This small molecule binds to this protein.
Small molecule (SMILES): CN(C)C[C@H]1[C@H]2CC[C@](c3ccccc3)(C2)[C@H]1O

Sequence of chain 1.A:
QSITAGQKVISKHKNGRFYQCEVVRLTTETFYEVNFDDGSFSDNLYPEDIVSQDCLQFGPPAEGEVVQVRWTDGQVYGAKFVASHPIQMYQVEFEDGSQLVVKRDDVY

Binding-site contacts:
Ligand atom C13 contacts residue TYR81 of chain 1.A at 4.1 Å (hydrophobic).
Ligand atom C4 contacts residue ASP42 of chain 1.A at 4.1 Å.
Ligand atom C9 contacts residue TYR81 of chain 1.A at 4.2 Å (hydrophobic).
Ligand atom C16 contacts residue TRP75 of chain 1.A at 4.0 Å (hydrophobic).
Ligand atom C4 contacts residue PHE40 of chain 1.A at 4.4 Å (hydrophobic).
Ligand atom C5 contacts residue ASP42 of chain 1.A at 4.0 Å.
Ligand atom C17 contacts residue SER46 of chain 1.A at 4.4 Å.
Ligand atom C11 contacts residue SER44 of chain 1.A at 3.7 Å.
Ligand atom C17 contacts residue PHE45 of chain 1.A at 3.5 Å (hydrophobic).
Ligand atom C10 contacts residue SER44 of chain 1.A at 3.2 Å.
Ligand atom C6 contacts residue ASP42 of chain 1.A at 3.6 Å.
Ligand atom C3 contacts residue ASP42 of chain 1.A at 4.3 Å.
Ligand atom C11 contacts residue PHE40 of chain 1.A at 3.9 Å (hydrophobic).
Ligand atom C12 contacts residue TRP75 of chain 1.A at 3.6 Å (hydrophobic).
Ligand atom O1 contacts residue SER44 of chain 1.A at 3.0 Å (h-bond).
Ligand atom C15 contacts residue TYR81 of chain 1.A at 3.7 Å (hydrophobic).
Ligand atom C13 contacts residue TRP75 of chain 1.A at 3.7 Å (hydrophobic).
Ligand atom C4 contacts residue TYR81 of chain 1.A at 3.9 Å (hydrophobic).
Ligand atom C3 contacts residue PHE40 of chain 1.A at 3.8 Å (hydrophobic).
Ligand atom C7 contacts residue ASP42 of chain 1.A at 3.4 Å.
Ligand atom C10 contacts residue PHE40 of chain 1.A at 4.0 Å (hydrophobic).
Ligand atom C10 contacts residue ASP42 of chain 1.A at 3.4 Å.
Ligand atom C8 contacts residue TYR81 of chain 1.A at 3.9 Å (hydrophobic).
Ligand atom C5 contacts residue ASP41 of chain 1.A at 4.5 Å.
Ligand atom C8 contacts residue PHE40 of chain 1.A at 4.4 Å (hydrophobic).
Ligand atom C9 contacts residue ASP42 of chain 1.A at 4.1 Å.
Ligand atom C4 contacts residue GLY82 of chain 1.A at 4.5 Å.
Ligand atom C4 contacts residue ASP41 of chain 1.A at 4.1 Å.
Ligand atom C16 contacts residue SER44 of chain 1.A at 3.9 Å.
Ligand atom C17 contacts residue SER44 of chain 1.A at 3.2 Å.
Ligand atom C18 contacts residue SER44 of chain 1.A at 3.7 Å.
Ligand atom C17 contacts residue PHE40 of chain 1.A at 4.0 Å (hydrophobic).
Ligand atom C8 contacts residue ASP42 of chain 1.A at 3.8 Å.
Ligand atom C14 contacts residue TYR81 of chain 1.A at 4.1 Å (hydrophobic).
Ligand atom N2 contacts residue SER44 of chain 1.A at 2.9 Å (h-bond).
Ligand atom C3 contacts residue TYR81 of chain 1.A at 3.5 Å (hydrophobic).
Ligand atom C11 contacts residue TRP75 of chain 1.A at 4.3 Å (hydrophobic).
Ligand atom C17 contacts residue TRP75 of chain 1.A at 4.4 Å (hydrophobic).
Ligand atom C15 contacts residue PHE40 of chain 1.A at 3.9 Å (hydrophobic).
Ligand atom O1 contacts residue ASP42 of chain 1.A at 2.6 Å (salt-bridge).